The small molecule below binds the protein below.
Small molecule (SMILES): CC(=O)N[C@H]1[C@H](O[C@H]2[C@H](O)[C@@H](NC(C)=O)CO[C@@H]2CO)O[C@H](CO)[C@@H](O)[C@@H]1O

Binding-site contacts:
Ligand atom C7 contacts residue ASN12 of chain 46.I at 3.9 Å.
Ligand atom C5 contacts residue ASN12 of chain 46.I at 4.0 Å.
Ligand atom C2 contacts residue ASN12 of chain 46.I at 3.2 Å.
Ligand atom N2 contacts residue ASN12 of chain 46.I at 3.8 Å.
Ligand atom O7 contacts residue ASN12 of chain 46.I at 3.7 Å.
Ligand atom O5 contacts residue ASN12 of chain 46.I at 2.6 Å (h-bond).
Ligand atom C1 contacts residue ASN12 of chain 46.I at 2.1 Å.

Sequence of chain 46.I:
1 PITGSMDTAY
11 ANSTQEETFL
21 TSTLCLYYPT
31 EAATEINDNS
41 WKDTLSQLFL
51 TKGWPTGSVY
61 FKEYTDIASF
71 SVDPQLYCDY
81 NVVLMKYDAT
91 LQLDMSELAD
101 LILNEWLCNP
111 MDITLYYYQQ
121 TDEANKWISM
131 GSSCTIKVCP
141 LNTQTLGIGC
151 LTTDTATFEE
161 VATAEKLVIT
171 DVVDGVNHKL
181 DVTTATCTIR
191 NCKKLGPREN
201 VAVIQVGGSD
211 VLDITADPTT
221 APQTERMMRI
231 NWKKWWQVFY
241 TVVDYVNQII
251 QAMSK